Sequence of chain 1.C:
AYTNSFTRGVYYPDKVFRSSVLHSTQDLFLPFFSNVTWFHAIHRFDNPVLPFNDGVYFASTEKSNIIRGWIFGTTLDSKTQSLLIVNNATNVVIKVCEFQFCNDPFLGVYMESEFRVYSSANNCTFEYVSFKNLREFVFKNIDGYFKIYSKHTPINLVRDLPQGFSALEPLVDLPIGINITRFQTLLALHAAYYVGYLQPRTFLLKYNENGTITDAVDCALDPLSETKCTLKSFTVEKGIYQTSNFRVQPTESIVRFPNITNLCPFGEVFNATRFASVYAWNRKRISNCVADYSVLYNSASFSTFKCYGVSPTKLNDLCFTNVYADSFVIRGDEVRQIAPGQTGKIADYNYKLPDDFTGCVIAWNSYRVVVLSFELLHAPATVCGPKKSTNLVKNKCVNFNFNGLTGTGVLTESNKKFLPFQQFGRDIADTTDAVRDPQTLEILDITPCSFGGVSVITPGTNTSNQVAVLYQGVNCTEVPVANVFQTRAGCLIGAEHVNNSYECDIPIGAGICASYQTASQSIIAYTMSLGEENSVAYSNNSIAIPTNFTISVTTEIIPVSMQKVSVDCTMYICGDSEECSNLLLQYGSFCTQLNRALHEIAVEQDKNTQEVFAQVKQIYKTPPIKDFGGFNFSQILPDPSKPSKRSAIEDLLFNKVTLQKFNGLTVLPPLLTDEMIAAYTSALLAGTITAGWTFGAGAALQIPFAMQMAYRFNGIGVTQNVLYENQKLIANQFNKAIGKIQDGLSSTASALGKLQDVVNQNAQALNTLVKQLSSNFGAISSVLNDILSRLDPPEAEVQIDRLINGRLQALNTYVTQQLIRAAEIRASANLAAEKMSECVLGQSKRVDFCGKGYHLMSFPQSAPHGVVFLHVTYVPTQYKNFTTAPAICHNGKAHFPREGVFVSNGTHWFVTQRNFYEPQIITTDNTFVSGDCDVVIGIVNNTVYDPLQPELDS

Binding-site contacts:
Ligand atom C7 contacts residue ASN631 of chain 1.C at 3.7 Å.
Ligand atom C1 contacts residue ASN631 of chain 1.C at 1.4 Å.
Ligand atom C4 contacts residue ASN631 of chain 1.C at 4.3 Å.
Ligand atom C3 contacts residue ASN631 of chain 1.C at 3.8 Å.
Ligand atom C2 contacts residue ASN631 of chain 1.C at 2.5 Å.
Ligand atom C8 contacts residue ASN631 of chain 1.C at 4.2 Å.
Ligand atom O5 contacts residue ASN631 of chain 1.C at 2.4 Å (h-bond).
Ligand atom N2 contacts residue ASN631 of chain 1.C at 2.9 Å (h-bond).
Ligand atom C6 contacts residue ASN631 of chain 1.C at 4.2 Å.
Ligand atom O7 contacts residue ASN631 of chain 1.C at 4.1 Å.
Ligand atom C5 contacts residue ASN631 of chain 1.C at 3.7 Å.
Ligand atom O6 contacts residue ASN631 of chain 1.C at 4.2 Å.

This small molecule binds to this protein.
Small molecule (SMILES): CC(=O)N[C@@H]1[C@@H](O)[C@H](O)[C@@H](CO)O[C@H]1O